Binding-site contacts:
Ligand atom C3 contacts residue ASN384 of chain 1.AA at 3.8 Å.
Ligand atom O7 contacts residue ARG382 of chain 1.AA at 4.3 Å.
Ligand atom C4 contacts residue ASN384 of chain 1.AA at 4.0 Å.
Ligand atom C5 contacts residue PRO388 of chain 1.AA at 4.2 Å (hydrophobic).
Ligand atom C2 contacts residue ASN384 of chain 1.AA at 2.5 Å.
Ligand atom C1 contacts residue ALA387 of chain 1.AA at 4.2 Å (hydrophobic).
Ligand atom O5 contacts residue PRO388 of chain 1.AA at 4.3 Å.
Ligand atom O7 contacts residue ASN384 of chain 1.AA at 3.1 Å.
Ligand atom C6 contacts residue ASN384 of chain 1.AA at 4.4 Å.
Ligand atom C5 contacts residue ASN384 of chain 1.AA at 3.4 Å.
Ligand atom C7 contacts residue ASN384 of chain 1.AA at 3.0 Å.
Ligand atom C8 contacts residue ASN384 of chain 1.AA at 3.7 Å.
Ligand atom C6 contacts residue ALA387 of chain 1.AA at 4.2 Å (hydrophobic).
Ligand atom O5 contacts residue ASN384 of chain 1.AA at 2.1 Å (h-bond).
Ligand atom O6 contacts residue ASN384 of chain 1.AA at 4.3 Å.
Ligand atom O5 contacts residue ALA387 of chain 1.AA at 3.4 Å.
Ligand atom C5 contacts residue ALA387 of chain 1.AA at 4.4 Å (hydrophobic).
Ligand atom N2 contacts residue ASN384 of chain 1.AA at 3.1 Å (h-bond).
Ligand atom O6 contacts residue PRO388 of chain 1.AA at 3.2 Å.
Ligand atom C6 contacts residue PRO388 of chain 1.AA at 3.0 Å (hydrophobic).
Ligand atom C1 contacts residue ASN384 of chain 1.AA at 1.7 Å.
Ligand atom O6 contacts residue ALA387 of chain 1.AA at 4.1 Å.

Sequence of chain 1.AA:
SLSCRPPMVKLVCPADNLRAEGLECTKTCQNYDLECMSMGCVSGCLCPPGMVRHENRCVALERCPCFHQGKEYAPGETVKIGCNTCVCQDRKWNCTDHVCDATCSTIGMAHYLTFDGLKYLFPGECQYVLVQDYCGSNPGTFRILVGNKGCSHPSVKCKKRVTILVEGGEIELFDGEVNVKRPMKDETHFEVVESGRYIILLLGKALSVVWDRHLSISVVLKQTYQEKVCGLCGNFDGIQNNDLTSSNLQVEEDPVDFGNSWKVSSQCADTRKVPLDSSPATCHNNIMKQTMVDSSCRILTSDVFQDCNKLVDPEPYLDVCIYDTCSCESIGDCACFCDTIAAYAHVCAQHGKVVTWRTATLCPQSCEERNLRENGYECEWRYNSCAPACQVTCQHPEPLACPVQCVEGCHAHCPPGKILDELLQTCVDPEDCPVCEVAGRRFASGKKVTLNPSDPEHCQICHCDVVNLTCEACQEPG

A small-molecule ligand and the protein it binds are described below.
Small molecule (SMILES): CC(=O)N[C@@H]1[C@@H](O)[C@H](O)[C@@H](CO)O[C@H]1O